Sequence of chain 31.E:
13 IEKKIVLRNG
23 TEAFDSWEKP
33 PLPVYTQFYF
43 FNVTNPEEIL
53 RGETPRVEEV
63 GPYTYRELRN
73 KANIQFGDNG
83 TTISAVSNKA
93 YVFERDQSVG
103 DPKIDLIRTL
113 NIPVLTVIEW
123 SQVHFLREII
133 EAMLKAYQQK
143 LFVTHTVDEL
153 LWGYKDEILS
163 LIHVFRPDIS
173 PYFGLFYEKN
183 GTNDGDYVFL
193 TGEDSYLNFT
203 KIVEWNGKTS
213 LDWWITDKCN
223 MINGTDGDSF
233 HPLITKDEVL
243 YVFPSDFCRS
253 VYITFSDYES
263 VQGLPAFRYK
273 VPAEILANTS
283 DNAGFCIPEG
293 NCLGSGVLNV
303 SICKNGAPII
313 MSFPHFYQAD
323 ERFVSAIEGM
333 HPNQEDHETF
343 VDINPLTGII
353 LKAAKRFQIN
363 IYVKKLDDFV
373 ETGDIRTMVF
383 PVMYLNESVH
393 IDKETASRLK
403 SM

A protein and the small-molecule ligand that binds it are described below.
Small molecule (SMILES): CC(=O)N[C@H]1[C@H](O[C@H]2[C@H](O)[C@@H](NC(C)=O)CO[C@@H]2CO)O[C@H](CO)[C@@H](O[C@@H]2O[C@H](CO)[C@@H](O)[C@H](O)[C@@H]2O)[C@@H]1O

Binding-site contacts:
Ligand atom O7 contacts residue MET223 of chain 31.E at 3.5 Å.
Ligand atom O6 contacts residue TYR243 of chain 31.E at 4.0 Å.
Ligand atom C4 contacts residue LYS220 of chain 31.E at 3.4 Å.
Ligand atom C8 contacts residue MET223 of chain 31.E at 3.3 Å (hydrophobic).
Ligand atom C5 contacts residue MET223 of chain 31.E at 4.0 Å (hydrophobic).
Ligand atom O7 contacts residue LYS220 of chain 31.E at 4.0 Å.
Ligand atom C7 contacts residue MET223 of chain 31.E at 3.6 Å (hydrophobic).
Ligand atom O4 contacts residue MET223 of chain 31.E at 3.7 Å.
Ligand atom C3 contacts residue LYS220 of chain 31.E at 4.1 Å.
Ligand atom C5 contacts residue ASN225 of chain 31.E at 3.6 Å.
Ligand atom C1 contacts residue LYS220 of chain 31.E at 4.0 Å.
Ligand atom C6 contacts residue LYS220 of chain 31.E at 4.0 Å.
Ligand atom O7 contacts residue ASN225 of chain 31.E at 2.9 Å (h-bond).
Ligand atom O5 contacts residue LYS220 of chain 31.E at 3.4 Å.
Ligand atom N2 contacts residue ASN225 of chain 31.E at 3.0 Å (h-bond).
Ligand atom C3 contacts residue ASN225 of chain 31.E at 3.8 Å.
Ligand atom O4 contacts residue LYS220 of chain 31.E at 4.2 Å.
Ligand atom C2 contacts residue LYS220 of chain 31.E at 3.7 Å.
Ligand atom O6 contacts residue ASP283 of chain 31.E at 3.8 Å.
Ligand atom O7 contacts residue ARG251 of chain 31.E at 4.3 Å.
Ligand atom O3 contacts residue LYS220 of chain 31.E at 3.8 Å.
Ligand atom C7 contacts residue ARG251 of chain 31.E at 4.0 Å.
Ligand atom C8 contacts residue ARG251 of chain 31.E at 3.5 Å.
Ligand atom C2 contacts residue ASN225 of chain 31.E at 2.5 Å.
Ligand atom N2 contacts residue LYS220 of chain 31.E at 4.1 Å.
Ligand atom C5 contacts residue LYS220 of chain 31.E at 4.0 Å.
Ligand atom C3 contacts residue MET223 of chain 31.E at 3.7 Å (hydrophobic).
Ligand atom C7 contacts residue ASN225 of chain 31.E at 3.1 Å.
Ligand atom C8 contacts residue SER252 of chain 31.E at 3.4 Å.
Ligand atom O5 contacts residue ASN225 of chain 31.E at 2.3 Å (h-bond).
Ligand atom C6 contacts residue ASP283 of chain 31.E at 3.8 Å.
Ligand atom N2 contacts residue MET223 of chain 31.E at 3.8 Å.
Ligand atom O3 contacts residue ASP283 of chain 31.E at 4.3 Å.
Ligand atom C7 contacts residue SER252 of chain 31.E at 3.5 Å.
Ligand atom C4 contacts residue ASN225 of chain 31.E at 4.2 Å.
Ligand atom C1 contacts residue ASN225 of chain 31.E at 1.4 Å.
Ligand atom C2 contacts residue ASP283 of chain 31.E at 3.8 Å.
Ligand atom C4 contacts residue MET223 of chain 31.E at 4.0 Å (hydrophobic).
Ligand atom C1 contacts residue LYS220 of chain 31.E at 4.2 Å.
Ligand atom O7 contacts residue SER252 of chain 31.E at 2.9 Å (h-bond).